Sequence of chain 1.E:
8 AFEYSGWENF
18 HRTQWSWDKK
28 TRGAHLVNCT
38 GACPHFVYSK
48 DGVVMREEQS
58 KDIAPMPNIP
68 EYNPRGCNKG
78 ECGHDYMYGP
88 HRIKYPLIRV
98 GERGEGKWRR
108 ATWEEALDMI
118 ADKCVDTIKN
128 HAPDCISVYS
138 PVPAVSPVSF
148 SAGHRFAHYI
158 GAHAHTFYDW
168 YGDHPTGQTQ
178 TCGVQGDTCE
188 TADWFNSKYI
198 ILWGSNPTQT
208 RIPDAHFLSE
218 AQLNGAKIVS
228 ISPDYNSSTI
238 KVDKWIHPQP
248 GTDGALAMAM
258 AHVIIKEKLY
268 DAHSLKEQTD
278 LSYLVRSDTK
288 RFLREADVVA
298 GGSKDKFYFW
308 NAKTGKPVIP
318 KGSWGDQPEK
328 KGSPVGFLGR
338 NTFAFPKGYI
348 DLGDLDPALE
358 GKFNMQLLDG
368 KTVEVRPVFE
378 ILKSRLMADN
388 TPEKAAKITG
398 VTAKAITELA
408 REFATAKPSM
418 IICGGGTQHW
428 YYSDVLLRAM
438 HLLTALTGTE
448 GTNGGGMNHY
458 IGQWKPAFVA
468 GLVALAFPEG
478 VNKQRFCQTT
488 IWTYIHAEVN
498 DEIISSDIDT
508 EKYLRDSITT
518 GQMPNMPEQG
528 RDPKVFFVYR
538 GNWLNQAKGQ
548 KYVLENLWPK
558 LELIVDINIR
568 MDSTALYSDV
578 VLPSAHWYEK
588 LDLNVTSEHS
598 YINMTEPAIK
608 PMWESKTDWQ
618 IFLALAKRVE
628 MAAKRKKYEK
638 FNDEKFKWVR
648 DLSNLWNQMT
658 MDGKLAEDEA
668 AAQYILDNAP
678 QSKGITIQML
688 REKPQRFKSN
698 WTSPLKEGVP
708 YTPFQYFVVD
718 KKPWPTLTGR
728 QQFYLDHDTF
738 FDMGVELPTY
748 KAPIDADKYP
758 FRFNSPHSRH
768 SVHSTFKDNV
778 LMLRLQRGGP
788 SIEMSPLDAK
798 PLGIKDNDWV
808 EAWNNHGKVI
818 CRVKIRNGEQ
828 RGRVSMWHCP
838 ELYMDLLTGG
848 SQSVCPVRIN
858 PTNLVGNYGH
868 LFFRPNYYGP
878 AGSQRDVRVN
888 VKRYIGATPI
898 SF

Binding-site contacts:
Ligand atom N17 contacts residue GLN881 of chain 1.E at 3.3 Å (h-bond).
Ligand atom N8 contacts residue LYS545 of chain 1.E at 3.2 Å.
Ligand atom O2' contacts residue ASN565 of chain 1.E at 2.8 Å (h-bond).
Ligand atom S12 contacts residue HIS770 of chain 1.E at 3.1 Å.
Ligand atom O5' contacts residue ASN539 of chain 1.E at 3.1 Å (h-bond).
Ligand atom C17 contacts residue SER762 of chain 1.E at 3.3 Å.
Ligand atom O4' contacts residue ARG537 of chain 1.E at 3.1 Å.
Ligand atom S12 contacts residue MGD1 of chain 1.DB at 3.3 Å (h-bond).
Ligand atom S13 contacts residue MGD1 of chain 1.DB at 3.3 Å (h-bond).
Ligand atom O14 contacts residue ARG882 of chain 1.E at 3.2 Å (salt-bridge).
Ligand atom N18 contacts residue GLN849 of chain 1.E at 3.1 Å (h-bond).
Ligand atom O2B contacts residue ASN539 of chain 1.E at 2.6 Å (h-bond).
Ligand atom O3' contacts residue ASP569 of chain 1.E at 2.6 Å (salt-bridge).
Ligand atom N1 contacts residue ASP615 of chain 1.E at 2.7 Å (salt-bridge).
Ligand atom N2 contacts residue ILE564 of chain 1.E at 2.8 Å (h-bond).
Ligand atom O11 contacts residue HIS770 of chain 1.E at 3.0 Å (h-bond).
Ligand atom N17 contacts residue SER762 of chain 1.E at 2.9 Å (h-bond).
Ligand atom O1B contacts residue TYR168 of chain 1.E at 2.9 Å (h-bond).
Ligand atom O2A contacts residue SER771 of chain 1.E at 2.6 Å (h-bond).
Ligand atom N16 contacts residue SER762 of chain 1.E at 2.9 Å (h-bond).
Ligand atom O1A contacts residue VAL769 of chain 1.E at 3.4 Å (h-bond).
Ligand atom N16 contacts residue GLN849 of chain 1.E at 2.7 Å (h-bond).
Ligand atom O14 contacts residue HIS764 of chain 1.E at 2.8 Å (h-bond).
Ligand atom O2A contacts residue HIS770 of chain 1.E at 3.3 Å.
Ligand atom C10 contacts residue HIS770 of chain 1.E at 3.3 Å.
Ligand atom O3A contacts residue GLN543 of chain 1.E at 3.3 Å.
Ligand atom O11 contacts residue GLN543 of chain 1.E at 2.8 Å (h-bond).
Ligand atom S12 contacts residue BSY1 of chain 1.IB at 2.9 Å (h-bond).
Ligand atom O1A contacts residue THR772 of chain 1.E at 2.9 Å (h-bond).
Ligand atom C15 contacts residue GLN881 of chain 1.E at 3.3 Å.
Ligand atom O6 contacts residue LYS587 of chain 1.E at 2.9 Å (salt-bridge).
Ligand atom S12 contacts residue ASN35 of chain 1.E at 3.1 Å (h-bond).
Ligand atom S13 contacts residue ASP170 of chain 1.E at 3.1 Å (salt-bridge).
Ligand atom N7 contacts residue TRP584 of chain 1.E at 2.9 Å (h-bond).
Ligand atom N2 contacts residue ASP615 of chain 1.E at 2.9 Å (salt-bridge).
Ligand atom N15 contacts residue HIS764 of chain 1.E at 3.2 Å (h-bond).
Ligand atom O2' contacts residue ARG567 of chain 1.E at 2.9 Å (salt-bridge).
Ligand atom O14 contacts residue SER762 of chain 1.E at 3.1 Å (h-bond).
Ligand atom O2B contacts residue GLY538 of chain 1.E at 3.3 Å.
Ligand atom O3' contacts residue ASN565 of chain 1.E at 3.1 Å (h-bond).

The protein below binds the small molecule below.
Small molecule (SMILES): Nc1nc2c(c(=O)[nH]1)N[C@@H](/C(S)=C(/S)[C@H](O)CO[P](=O)(O)O[P](=O)(O)OC[C@H]1O[C@@H](n3cnc4c(=O)[nH]c(N)nc43)[C@H](O)[C@@H]1O)C=N2